This protein binds this small molecule.
Small molecule (SMILES): Nc1nc2[nH]cnc2c(=O)[nH]1

Binding-site contacts:
Ligand atom C2 contacts residue PRO49 of chain 1.A at 4.5 Å (hydrophobic).
Ligand atom C8 contacts residue GLU121 of chain 1.A at 3.5 Å.
Ligand atom N1 contacts residue ARG75 of chain 1.A at 3.9 Å.
Ligand atom C5 contacts residue TYR138 of chain 1.A at 4.2 Å (hydrophobic).
Ligand atom C4 contacts residue PRO49 of chain 1.A at 4.2 Å (hydrophobic).
Ligand atom N9 contacts residue PRO49 of chain 1.A at 4.3 Å.
Ligand atom C6 contacts residue ARG75 of chain 1.A at 3.3 Å.
Ligand atom N3 contacts residue PRO49 of chain 1.A at 3.7 Å.
Ligand atom N7 contacts residue GLU121 of chain 1.A at 3.7 Å.
Ligand atom N3 contacts residue ILE217 of chain 1.A at 3.5 Å.
Ligand atom O6 contacts residue GLY120 of chain 1.A at 3.4 Å (h-bond).
Ligand atom N2 contacts residue ILE232 of chain 1.A at 3.9 Å.
Ligand atom N9 contacts residue ILE217 of chain 1.A at 3.8 Å.
Ligand atom C4 contacts residue ILE217 of chain 1.A at 3.9 Å (hydrophobic).
Ligand atom O6 contacts residue ASP119 of chain 1.A at 3.3 Å (salt-bridge).
Ligand atom O6 contacts residue ARG75 of chain 1.A at 2.8 Å (salt-bridge).
Ligand atom N1 contacts residue TYR138 of chain 1.A at 4.0 Å.
Ligand atom O6 contacts residue TYR138 of chain 1.A at 3.8 Å.
Ligand atom N1 contacts residue ASP119 of chain 1.A at 3.5 Å (salt-bridge).
Ligand atom C5 contacts residue ARG75 of chain 1.A at 3.8 Å.
Ligand atom C6 contacts residue TYR138 of chain 1.A at 3.9 Å (hydrophobic).
Ligand atom N2 contacts residue GLN219 of chain 1.A at 3.6 Å (h-bond).
Ligand atom N7 contacts residue TYR138 of chain 1.A at 4.4 Å.
Ligand atom C6 contacts residue GLY120 of chain 1.A at 4.5 Å.
Ligand atom N7 contacts residue ARG75 of chain 1.A at 3.5 Å.
Ligand atom C6 contacts residue ASP119 of chain 1.A at 3.8 Å.

Sequence of chain 1.A:
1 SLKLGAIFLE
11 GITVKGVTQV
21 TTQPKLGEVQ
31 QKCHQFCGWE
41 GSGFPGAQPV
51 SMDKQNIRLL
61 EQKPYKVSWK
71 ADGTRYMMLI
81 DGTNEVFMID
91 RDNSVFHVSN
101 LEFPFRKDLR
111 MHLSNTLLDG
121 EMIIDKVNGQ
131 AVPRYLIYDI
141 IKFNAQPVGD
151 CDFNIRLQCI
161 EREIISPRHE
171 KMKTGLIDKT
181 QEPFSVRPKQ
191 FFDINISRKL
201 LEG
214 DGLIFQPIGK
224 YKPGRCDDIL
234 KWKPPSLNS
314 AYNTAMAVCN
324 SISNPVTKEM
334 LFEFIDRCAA